Binding-site contacts:
Ligand atom C contacts residue A2G1 of chain 1.K at 3.2 Å.
Ligand atom N contacts residue A2G1 of chain 1.K at 3.7 Å.
Ligand atom CA contacts residue A2G1 of chain 1.K at 4.3 Å.
Ligand atom O contacts residue A2G1 of chain 1.K at 3.4 Å.
Ligand atom CB contacts residue A2G1 of chain 1.K at 2.5 Å.
Ligand atom CA contacts residue A2G1 of chain 1.K at 3.5 Å.
Ligand atom C contacts residue A2G1 of chain 1.K at 3.7 Å.
Ligand atom OG1 contacts residue A2G1 of chain 1.K at 1.4 Å.
Ligand atom CA contacts residue A2G1 of chain 1.K at 3.4 Å.
Ligand atom N contacts residue A2G1 of chain 1.K at 4.0 Å.
Ligand atom CG2 contacts residue A2G1 of chain 1.K at 3.7 Å.
Ligand atom CD contacts residue A2G1 of chain 1.K at 3.8 Å.
Ligand atom O contacts residue A2G1 of chain 1.K at 3.1 Å.
Ligand atom CB contacts residue A2G1 of chain 1.K at 3.7 Å.
Ligand atom N contacts residue A2G1 of chain 1.K at 4.3 Å.

A protein and the small-molecule ligand that binds it are described below.
Small molecule (SMILES): CC(C)C[C@@H](C=O)NC(=O)[C@H](CCC(=O)O)NC(=O)[C@H](CCC(=O)O)NC(=O)[C@H](CC(C)C)NC(=O)[C@@H]1CCCN1C(=O)[C@@H]1CCCN1C(=O)[C@H](CCCCN)NC(=O)[C@@H](NC(=O)CN)[C@@H](C)O